Binding-site contacts:
Ligand atom C5' contacts residue GLY60 of chain 1.A at 3.8 Å.
Ligand atom OP2 contacts residue GLY60 of chain 1.A at 3.7 Å.
Ligand atom OP1 contacts residue VAL59 of chain 1.A at 3.5 Å (h-bond).
Ligand atom P contacts residue LYS62 of chain 1.A at 3.1 Å.
Ligand atom P contacts residue ILE63 of chain 1.A at 3.8 Å.
Ligand atom OP2 contacts residue LYS66 of chain 1.A at 3.4 Å (salt-bridge).
Ligand atom OP1 contacts residue NA1 of chain 1.H at 3.0 Å (h-bond).
Ligand atom OP3 contacts residue LYS29 of chain 1.A at 2.7 Å (salt-bridge).
Ligand atom C5' contacts residue TYR33 of chain 1.A at 3.6 Å (hydrophobic).
Ligand atom OP1 contacts residue LYS62 of chain 1.A at 2.4 Å (salt-bridge).
Ligand atom O3' contacts residue ILE63 of chain 1.A at 3.6 Å.
Ligand atom OP2 contacts residue VAL59 of chain 1.A at 3.9 Å.
Ligand atom OP2 contacts residue NA1 of chain 1.H at 3.0 Å (h-bond).
Ligand atom C8 contacts residue LYS29 of chain 1.A at 3.7 Å.
Ligand atom N3 contacts residue ALA32 of chain 1.A at 3.6 Å.
Ligand atom O5' contacts residue LYS62 of chain 1.A at 3.9 Å.
Ligand atom C3' contacts residue GLY60 of chain 1.A at 3.8 Å.
Ligand atom OP1 contacts residue LYS29 of chain 1.A at 3.6 Å (salt-bridge).
Ligand atom O3' contacts residue GLY58 of chain 1.A at 3.4 Å.
Ligand atom OP1 contacts residue GLY60 of chain 1.A at 2.8 Å (h-bond).
Ligand atom N7 contacts residue LYS29 of chain 1.A at 3.6 Å.
Ligand atom OP1 contacts residue GLY58 of chain 1.A at 2.8 Å (h-bond).
Ligand atom OP2 contacts residue THR61 of chain 1.A at 3.5 Å (h-bond).
Ligand atom O3' contacts residue VAL59 of chain 1.A at 3.7 Å.
Ligand atom P contacts residue NA1 of chain 1.H at 3.5 Å.
Ligand atom OP2 contacts residue GLY60 of chain 1.A at 3.8 Å.
Ligand atom OP1 contacts residue ILE63 of chain 1.A at 3.0 Å (h-bond).
Ligand atom P contacts residue GLY60 of chain 1.A at 3.6 Å.
Ligand atom OP1 contacts residue LEU56 of chain 1.A at 3.7 Å.
Ligand atom OP2 contacts residue LYS62 of chain 1.A at 2.9 Å (salt-bridge).
Ligand atom O4' contacts residue ALA32 of chain 1.A at 3.6 Å.
Ligand atom OP1 contacts residue THR61 of chain 1.A at 3.9 Å.
Ligand atom C5' contacts residue GLY58 of chain 1.A at 3.4 Å.
Ligand atom O5' contacts residue GLY60 of chain 1.A at 3.4 Å.
Ligand atom OP2 contacts residue LYS62 of chain 1.A at 3.0 Å (salt-bridge).
Ligand atom C3' contacts residue LYS62 of chain 1.A at 3.9 Å.
Ligand atom P contacts residue LYS29 of chain 1.A at 3.7 Å.
Ligand atom P contacts residue GLY58 of chain 1.A at 3.9 Å.
Ligand atom C4' contacts residue GLY58 of chain 1.A at 3.4 Å.
Ligand atom OP1 contacts residue PRO57 of chain 1.A at 3.7 Å.

A protein and the small-molecule ligand that binds it are described below.
Small molecule (SMILES): Cc1cn([C@H]2C[C@H](O[P](=O)(O)OC[C@H]3O[C@@H](n4ccc(N)nc4=O)C[C@@H]3O[P](=O)(O)OC[C@H]3O[C@@H](n4cnc5c(=O)nc(N)[nH]c54)C[C@@H]3O[P](=O)(O)OC[C@H]3O[C@@H](n4cnc5c(=O)nc(N)[nH]c54)C[C@@H]3O)[C@@H](CO[P](=O)(O)O[C@H]3C[C@H](n4cnc5c(=O)nc(N)[nH]c54)O[C@@H]3COP(=O)(O)O)O2)c(=O)[nH]c1=O

Sequence of chain 1.A:
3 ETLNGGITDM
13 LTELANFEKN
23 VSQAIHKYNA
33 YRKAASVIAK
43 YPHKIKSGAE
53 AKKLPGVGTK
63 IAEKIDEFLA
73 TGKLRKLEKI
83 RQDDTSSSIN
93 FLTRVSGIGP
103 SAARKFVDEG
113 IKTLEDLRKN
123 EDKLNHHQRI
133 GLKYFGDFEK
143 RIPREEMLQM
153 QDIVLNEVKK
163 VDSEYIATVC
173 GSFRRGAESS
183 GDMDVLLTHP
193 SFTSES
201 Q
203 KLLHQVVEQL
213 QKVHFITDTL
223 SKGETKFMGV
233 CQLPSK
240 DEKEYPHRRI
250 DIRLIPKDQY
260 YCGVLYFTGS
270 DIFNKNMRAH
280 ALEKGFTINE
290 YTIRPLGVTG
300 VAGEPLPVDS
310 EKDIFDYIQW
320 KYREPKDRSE